Binding-site contacts:
Ligand atom C27 contacts residue PRO271 of chain 1.D at 4.0 Å (hydrophobic).
Ligand atom C6 contacts residue TRP282 of chain 1.D at 4.4 Å (hydrophobic).
Ligand atom C7 contacts residue VAL201 of chain 1.D at 4.5 Å (hydrophobic).
Ligand atom C21 contacts residue ALA275 of chain 1.D at 3.6 Å (hydrophobic).
Ligand atom C6 contacts residue VAL201 of chain 1.D at 4.5 Å (hydrophobic).
Ligand atom C9 contacts residue ILE278 of chain 1.D at 4.4 Å (hydrophobic).
Ligand atom C1 contacts residue TRP282 of chain 1.D at 4.3 Å (hydrophobic).
Ligand atom C4 contacts residue MET205 of chain 1.D at 4.5 Å (hydrophobic).
Ligand atom C6 contacts residue MET205 of chain 1.D at 4.3 Å (hydrophobic).
Ligand atom C3 contacts residue TRP282 of chain 1.D at 4.2 Å (hydrophobic).
Ligand atom C11 contacts residue ILE278 of chain 1.D at 4.3 Å (hydrophobic).
Ligand atom C12 contacts residue ILE278 of chain 1.D at 4.3 Å (hydrophobic).

This protein binds this small molecule.
Small molecule (SMILES): CC(C)CCC[C@@H](C)[C@H]1CC[C@H]2[C@@H]3CC=C4C[C@@H](O)CC[C@]4(C)[C@H]3CC[C@]12C

Sequence of chain 1.D:
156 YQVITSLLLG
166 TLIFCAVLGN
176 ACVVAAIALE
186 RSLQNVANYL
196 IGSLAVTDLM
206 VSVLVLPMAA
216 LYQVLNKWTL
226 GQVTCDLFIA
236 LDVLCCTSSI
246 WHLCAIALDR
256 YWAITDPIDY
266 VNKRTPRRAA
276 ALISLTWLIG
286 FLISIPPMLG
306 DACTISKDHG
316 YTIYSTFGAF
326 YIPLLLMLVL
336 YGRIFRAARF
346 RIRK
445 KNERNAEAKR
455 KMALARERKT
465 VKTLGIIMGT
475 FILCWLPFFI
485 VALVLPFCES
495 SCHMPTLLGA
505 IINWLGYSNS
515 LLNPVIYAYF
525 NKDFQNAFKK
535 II